The protein below binds the small molecule below.
Small molecule (SMILES): O=c1ccn([C@@H]2O[C@H](CO[P](=O)(O)O[P](=O)(O)O[C@H]3OC[C@@H](O)[C@H](O)[C@H]3O)[C@@H](O)[C@H]2O)c(=O)[nH]1

Sequence of chain 2.I:
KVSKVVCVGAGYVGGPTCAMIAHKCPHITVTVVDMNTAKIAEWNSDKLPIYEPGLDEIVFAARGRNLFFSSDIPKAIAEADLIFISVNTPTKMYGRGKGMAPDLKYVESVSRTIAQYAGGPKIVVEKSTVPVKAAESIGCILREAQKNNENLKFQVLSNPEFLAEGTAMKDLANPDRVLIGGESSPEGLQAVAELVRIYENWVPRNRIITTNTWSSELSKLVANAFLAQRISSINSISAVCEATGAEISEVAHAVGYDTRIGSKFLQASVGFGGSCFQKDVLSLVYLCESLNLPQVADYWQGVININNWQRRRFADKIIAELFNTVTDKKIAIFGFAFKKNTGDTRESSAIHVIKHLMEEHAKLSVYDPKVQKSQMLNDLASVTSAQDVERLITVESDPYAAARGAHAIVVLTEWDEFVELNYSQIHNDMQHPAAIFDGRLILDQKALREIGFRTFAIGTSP

Binding-site contacts:
Ligand atom O5' contacts residue ARG353 of chain 2.I at 3.0 Å (salt-bridge).
Ligand atom C1D contacts residue ASP41 of chain 2.I at 3.2 Å.
Ligand atom O1A contacts residue GLY18 of chain 2.I at 3.5 Å.
Ligand atom O3' contacts residue THR96 of chain 2.I at 3.3 Å (h-bond).
Ligand atom O4D contacts residue GLY16 of chain 2.I at 3.6 Å.
Ligand atom C2 contacts residue MET42 of chain 2.I at 3.4 Å (hydrophobic).
Ligand atom O3A contacts residue ARG353 of chain 2.I at 3.4 Å (salt-bridge).
Ligand atom C4 contacts residue MET42 of chain 2.I at 3.4 Å (hydrophobic).
Ligand atom C4D contacts residue ASP41 of chain 2.I at 3.6 Å.
Ligand atom C3D contacts residue ASN95 of chain 2.I at 3.6 Å.
Ligand atom C2' contacts residue THR136 of chain 2.I at 3.3 Å.
Ligand atom O1B contacts residue VAL20 of chain 2.I at 3.1 Å (h-bond).
Ligand atom O2D contacts residue ASP41 of chain 2.I at 2.8 Å (salt-bridge).
Ligand atom O4D contacts residue ASP41 of chain 2.I at 3.6 Å (salt-bridge).
Ligand atom N3 contacts residue MET42 of chain 2.I at 3.5 Å.
Ligand atom O3D contacts residue ASP41 of chain 2.I at 3.0 Å (salt-bridge).
Ligand atom C3D contacts residue ASP41 of chain 2.I at 3.6 Å.
Ligand atom O2B contacts residue ARG353 of chain 2.I at 2.8 Å (salt-bridge).
Ligand atom O2 contacts residue ASP41 of chain 2.I at 3.4 Å (salt-bridge).
Ligand atom O3A contacts residue ASN95 of chain 2.I at 3.5 Å (h-bond).
Ligand atom O1B contacts residue TYR19 of chain 2.I at 3.4 Å (h-bond).
Ligand atom C5 contacts residue MET42 of chain 2.I at 3.6 Å (hydrophobic).
Ligand atom O5D contacts residue GLY18 of chain 2.I at 3.2 Å.
Ligand atom O4' contacts residue THR96 of chain 2.I at 2.6 Å (h-bond).
Ligand atom C2D contacts residue ASN95 of chain 2.I at 3.4 Å.
Ligand atom O4 contacts residue TYR113 of chain 2.I at 3.6 Å.
Ligand atom O2 contacts residue MET42 of chain 2.I at 3.1 Å (h-bond).
Ligand atom O2B contacts residue TYR19 of chain 2.I at 3.4 Å.
Ligand atom PA contacts residue ASN95 of chain 2.I at 3.6 Å.
Ligand atom O3D contacts residue LYS46 of chain 2.I at 3.1 Å (salt-bridge).
Ligand atom C5D contacts residue ASN95 of chain 2.I at 3.4 Å.
Ligand atom O2' contacts residue SER135 of chain 2.I at 3.4 Å.
Ligand atom O2' contacts residue THR136 of chain 2.I at 3.0 Å (h-bond).
Ligand atom C2 contacts residue VAL94 of chain 2.I at 3.6 Å (hydrophobic).
Ligand atom O3' contacts residue SER135 of chain 2.I at 3.6 Å.
Ligand atom O1A contacts residue TYR19 of chain 2.I at 3.1 Å (h-bond).
Ligand atom C6 contacts residue ASN95 of chain 2.I at 3.2 Å.
Ligand atom C2D contacts residue ASP41 of chain 2.I at 3.6 Å.
Ligand atom O2A contacts residue ASN95 of chain 2.I at 2.6 Å (h-bond).
Ligand atom O4' contacts residue ASN95 of chain 2.I at 3.5 Å.